Binding-site contacts:
Ligand atom O7 contacts residue ASN12 of chain 23.K at 3.6 Å.
Ligand atom C5 contacts residue ASN12 of chain 23.K at 4.2 Å.
Ligand atom C1 contacts residue ASN12 of chain 23.K at 2.2 Å.
Ligand atom C7 contacts residue ASN12 of chain 23.K at 3.9 Å.
Ligand atom N2 contacts residue ASN12 of chain 23.K at 3.8 Å.
Ligand atom C2 contacts residue ASN12 of chain 23.K at 3.3 Å.
Ligand atom O5 contacts residue ASN12 of chain 23.K at 2.8 Å (h-bond).

Sequence of chain 23.K:
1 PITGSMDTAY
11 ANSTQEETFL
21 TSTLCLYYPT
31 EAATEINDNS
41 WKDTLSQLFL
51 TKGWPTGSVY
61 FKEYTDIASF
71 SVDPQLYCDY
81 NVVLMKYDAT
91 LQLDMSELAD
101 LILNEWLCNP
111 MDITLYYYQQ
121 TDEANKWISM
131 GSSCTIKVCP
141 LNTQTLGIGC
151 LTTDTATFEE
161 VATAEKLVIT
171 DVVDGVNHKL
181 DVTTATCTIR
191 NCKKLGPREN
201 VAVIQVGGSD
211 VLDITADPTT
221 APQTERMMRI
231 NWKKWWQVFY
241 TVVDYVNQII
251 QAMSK

This protein binds this small molecule.
Small molecule (SMILES): CC(=O)N[C@H]1[C@H](O[C@H]2[C@H](O)[C@@H](NC(C)=O)CO[C@@H]2CO)O[C@H](CO)[C@@H](O)[C@@H]1O